Sequence of chain 33.A:
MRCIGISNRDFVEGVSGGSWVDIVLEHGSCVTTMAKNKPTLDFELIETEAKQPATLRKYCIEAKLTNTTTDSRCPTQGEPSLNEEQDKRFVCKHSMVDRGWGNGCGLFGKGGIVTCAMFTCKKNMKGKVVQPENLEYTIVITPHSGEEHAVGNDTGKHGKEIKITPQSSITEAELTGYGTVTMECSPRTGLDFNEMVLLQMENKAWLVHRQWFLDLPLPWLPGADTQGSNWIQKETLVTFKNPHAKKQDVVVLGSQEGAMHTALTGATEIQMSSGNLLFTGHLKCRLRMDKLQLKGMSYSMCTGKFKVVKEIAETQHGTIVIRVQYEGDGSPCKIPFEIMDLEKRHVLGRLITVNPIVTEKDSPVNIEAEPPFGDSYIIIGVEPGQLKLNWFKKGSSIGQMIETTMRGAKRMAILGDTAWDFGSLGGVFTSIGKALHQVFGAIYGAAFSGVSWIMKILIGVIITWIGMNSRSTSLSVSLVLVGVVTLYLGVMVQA

Binding-site contacts:
Ligand atom C8 contacts residue MET118 of chain 33.A at 4.3 Å (hydrophobic).
Ligand atom C8 contacts residue PHE90 of chain 33.A at 3.9 Å (hydrophobic).
Ligand atom C1 contacts residue ASN67 of chain 33.A at 1.4 Å.
Ligand atom C3 contacts residue ASN67 of chain 33.A at 3.8 Å.
Ligand atom C8 contacts residue ASN67 of chain 33.A at 4.2 Å.
Ligand atom O5 contacts residue ASN67 of chain 33.A at 2.4 Å (h-bond).
Ligand atom C4 contacts residue ASN67 of chain 33.A at 4.2 Å.
Ligand atom O7 contacts residue ASN67 of chain 33.A at 4.1 Å.
Ligand atom C7 contacts residue ASN67 of chain 33.A at 3.7 Å.
Ligand atom C2 contacts residue ASN67 of chain 33.A at 2.5 Å.
Ligand atom C5 contacts residue ASN67 of chain 33.A at 3.7 Å.
Ligand atom N2 contacts residue ASN67 of chain 33.A at 2.9 Å (h-bond).

The protein below binds the small molecule below.
Small molecule (SMILES): CC(=O)N[C@@H]1[C@@H](O)[C@H](O)[C@@H](CO)O[C@H]1O